Binding-site contacts:
Ligand atom O7 contacts residue ASN246 of chain 1.G at 3.1 Å (h-bond).
Ligand atom C1 contacts residue GLY64 of chain 1.P at 3.5 Å.
Ligand atom C8 contacts residue GLY27 of chain 1.P at 3.9 Å.
Ligand atom O4 contacts residue TRP63 of chain 1.P at 3.6 Å.
Ligand atom O6 contacts residue TYR28 of chain 1.P at 2.7 Å (h-bond).
Ligand atom C2 contacts residue ARG62 of chain 1.P at 4.1 Å.
Ligand atom N2 contacts residue ASN246 of chain 1.G at 2.7 Å (h-bond).
Ligand atom C1 contacts residue ARG62 of chain 1.P at 4.0 Å.
Ligand atom O5 contacts residue ASN246 of chain 1.G at 2.4 Å (h-bond).
Ligand atom O2 contacts residue TRP63 of chain 1.P at 3.3 Å.
Ligand atom O6 contacts residue GLY64 of chain 1.P at 4.2 Å.
Ligand atom C6 contacts residue GLN65 of chain 1.P at 3.7 Å.
Ligand atom C6 contacts residue GLY27 of chain 1.P at 4.0 Å.
Ligand atom O6 contacts residue GLN65 of chain 1.P at 3.6 Å.
Ligand atom C6 contacts residue TRP63 of chain 1.P at 4.0 Å (hydrophobic).
Ligand atom C4 contacts residue ASN246 of chain 1.G at 4.2 Å.
Ligand atom C7 contacts residue ASN246 of chain 1.G at 3.1 Å.
Ligand atom C6 contacts residue ARG62 of chain 1.P at 4.0 Å.
Ligand atom O6 contacts residue GLY27 of chain 1.P at 3.5 Å.
Ligand atom O5 contacts residue GLY64 of chain 1.P at 3.4 Å (h-bond).
Ligand atom C2 contacts residue ASN246 of chain 1.G at 2.4 Å.
Ligand atom O2 contacts residue GLY64 of chain 1.P at 2.8 Å (h-bond).
Ligand atom O5 contacts residue TYR28 of chain 1.P at 3.7 Å.
Ligand atom O6 contacts residue TYR87 of chain 1.P at 3.9 Å.
Ligand atom O7 contacts residue GLY27 of chain 1.P at 3.0 Å.
Ligand atom C3 contacts residue ASN246 of chain 1.G at 3.7 Å.
Ligand atom C6 contacts residue TYR28 of chain 1.P at 3.4 Å (hydrophobic).
Ligand atom C7 contacts residue GLY27 of chain 1.P at 3.8 Å.
Ligand atom C4 contacts residue TRP63 of chain 1.P at 3.7 Å (hydrophobic).
Ligand atom O3 contacts residue ARG62 of chain 1.P at 2.9 Å (salt-bridge).
Ligand atom C2 contacts residue GLY64 of chain 1.P at 3.7 Å.
Ligand atom C1 contacts residue ASN246 of chain 1.G at 1.4 Å.
Ligand atom O6 contacts residue ARG62 of chain 1.P at 3.9 Å.
Ligand atom O5 contacts residue TYR87 of chain 1.P at 4.1 Å.
Ligand atom C8 contacts residue ASN246 of chain 1.G at 4.0 Å.
Ligand atom C3 contacts residue ARG62 of chain 1.P at 4.2 Å.
Ligand atom C5 contacts residue ASN246 of chain 1.G at 3.7 Å.
Ligand atom O2 contacts residue ARG62 of chain 1.P at 3.9 Å.
Ligand atom C8 contacts residue TYR67 of chain 1.P at 3.9 Å (hydrophobic).
Ligand atom C8 contacts residue TYR28 of chain 1.P at 3.7 Å (hydrophobic).

A protein and the small-molecule ligand that binds it are described below.
Small molecule (SMILES): CC(=O)N[C@H]1[C@H](O[C@H]2[C@H](O)[C@@H](NC(C)=O)CO[C@@H]2CO)O[C@H](CO)[C@@H](O[C@@H]2O[C@H](CO[C@H]3O[C@H](CO[C@H]4O[C@H](CO)[C@@H](O)[C@H](O)[C@@H]4O)[C@@H](O)[C@H](O[C@H]4O[C@H](CO)[C@@H](O)[C@H](O)[C@@H]4O)[C@@H]3O)[C@@H](O)[C@H](O[C@H]3O[C@H](CO)[C@@H](O)[C@H](O)[C@@H]3O[C@H]3O[C@H](CO)[C@@H](O)[C@H](O)[C@@H]3O)[C@@H]2O)[C@@H]1O

Sequence of chain 1.G:
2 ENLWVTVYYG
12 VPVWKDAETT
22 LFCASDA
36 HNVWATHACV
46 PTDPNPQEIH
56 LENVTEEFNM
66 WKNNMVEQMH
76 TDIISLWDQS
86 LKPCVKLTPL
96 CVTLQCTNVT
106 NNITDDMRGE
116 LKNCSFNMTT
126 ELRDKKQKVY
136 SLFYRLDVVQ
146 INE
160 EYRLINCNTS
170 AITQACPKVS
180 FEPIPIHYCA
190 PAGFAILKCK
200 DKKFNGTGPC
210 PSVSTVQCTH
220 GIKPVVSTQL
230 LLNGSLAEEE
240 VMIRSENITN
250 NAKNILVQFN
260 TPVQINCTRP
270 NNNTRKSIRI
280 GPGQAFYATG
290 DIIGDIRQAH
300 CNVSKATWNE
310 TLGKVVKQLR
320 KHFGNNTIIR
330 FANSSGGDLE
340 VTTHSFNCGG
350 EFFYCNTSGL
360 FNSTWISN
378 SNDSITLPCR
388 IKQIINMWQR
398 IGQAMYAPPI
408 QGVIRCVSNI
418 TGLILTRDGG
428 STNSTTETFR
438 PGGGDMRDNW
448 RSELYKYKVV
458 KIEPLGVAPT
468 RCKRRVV

Sequence of chain 1.P:
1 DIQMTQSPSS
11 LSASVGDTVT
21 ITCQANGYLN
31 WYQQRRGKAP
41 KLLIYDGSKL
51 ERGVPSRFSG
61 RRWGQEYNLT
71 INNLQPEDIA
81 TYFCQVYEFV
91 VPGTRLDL